Sequence of chain 52.E:
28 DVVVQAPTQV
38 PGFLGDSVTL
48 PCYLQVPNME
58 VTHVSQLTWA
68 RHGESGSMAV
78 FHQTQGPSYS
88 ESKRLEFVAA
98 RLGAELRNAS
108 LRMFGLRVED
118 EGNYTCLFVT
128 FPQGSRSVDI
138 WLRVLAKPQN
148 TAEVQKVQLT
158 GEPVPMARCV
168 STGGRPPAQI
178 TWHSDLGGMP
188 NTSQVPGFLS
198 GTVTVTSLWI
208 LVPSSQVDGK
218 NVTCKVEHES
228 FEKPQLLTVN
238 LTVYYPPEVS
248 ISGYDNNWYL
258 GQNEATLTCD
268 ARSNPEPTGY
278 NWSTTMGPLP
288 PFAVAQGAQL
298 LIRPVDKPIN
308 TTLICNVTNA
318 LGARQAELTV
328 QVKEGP

Binding-site contacts:
Ligand atom C3 contacts residue ASN218 of chain 52.E at 3.7 Å.
Ligand atom C7 contacts residue ASN218 of chain 52.E at 2.9 Å.
Ligand atom C4 contacts residue ASN218 of chain 52.E at 4.1 Å.
Ligand atom O5 contacts residue NAG1 of chain 52.J at 4.1 Å.
Ligand atom C1 contacts residue ASN218 of chain 52.E at 1.4 Å.
Ligand atom C2 contacts residue ASN218 of chain 52.E at 2.3 Å.
Ligand atom N2 contacts residue ASN218 of chain 52.E at 2.9 Å (h-bond).
Ligand atom O5 contacts residue ASN218 of chain 52.E at 2.3 Å (h-bond).
Ligand atom C8 contacts residue ASN218 of chain 52.E at 4.3 Å.
Ligand atom C1 contacts residue NAG1 of chain 52.J at 3.7 Å.
Ligand atom O7 contacts residue ASN218 of chain 52.E at 2.3 Å (h-bond).
Ligand atom O5 contacts residue THR235 of chain 52.E at 4.4 Å.
Ligand atom C5 contacts residue ASN218 of chain 52.E at 3.6 Å.
Ligand atom C5 contacts residue NAG1 of chain 52.J at 4.3 Å.

This small molecule binds to this protein.
Small molecule (SMILES): CC(=O)N[C@H]1[C@H](O[C@H]2[C@H](O)[C@@H](NC(C)=O)CO[C@@H]2CO)O[C@H](CO)[C@@H](O)[C@@H]1O